Binding-site contacts:
Ligand atom C7 contacts residue ARG56 of chain 1.I at 4.1 Å.
Ligand atom O5 contacts residue SER25 of chain 1.D at 3.7 Å.
Ligand atom C7 contacts residue ASN23 of chain 1.D at 3.8 Å.
Ligand atom C1 contacts residue ASN23 of chain 1.D at 1.4 Å.
Ligand atom C4 contacts residue ASN23 of chain 1.D at 4.2 Å.
Ligand atom O5 contacts residue GLN26 of chain 1.D at 3.4 Å (h-bond).
Ligand atom C8 contacts residue ASN23 of chain 1.D at 4.0 Å.
Ligand atom C2 contacts residue GLN26 of chain 1.D at 4.3 Å.
Ligand atom O6 contacts residue GLN26 of chain 1.D at 3.8 Å.
Ligand atom C5 contacts residue SER25 of chain 1.D at 4.2 Å.
Ligand atom C2 contacts residue ASN23 of chain 1.D at 2.5 Å.
Ligand atom O5 contacts residue ASN23 of chain 1.D at 2.4 Å (h-bond).
Ligand atom C1 contacts residue SER25 of chain 1.D at 3.7 Å.
Ligand atom C3 contacts residue ASN23 of chain 1.D at 3.8 Å.
Ligand atom N2 contacts residue ASN23 of chain 1.D at 2.8 Å (h-bond).
Ligand atom N2 contacts residue ARG56 of chain 1.I at 4.0 Å.
Ligand atom C5 contacts residue ASN23 of chain 1.D at 3.7 Å.
Ligand atom C8 contacts residue ARG56 of chain 1.I at 3.1 Å.
Ligand atom O6 contacts residue SER25 of chain 1.D at 3.6 Å.
Ligand atom C1 contacts residue GLN26 of chain 1.D at 3.9 Å.

Sequence of chain 1.D:
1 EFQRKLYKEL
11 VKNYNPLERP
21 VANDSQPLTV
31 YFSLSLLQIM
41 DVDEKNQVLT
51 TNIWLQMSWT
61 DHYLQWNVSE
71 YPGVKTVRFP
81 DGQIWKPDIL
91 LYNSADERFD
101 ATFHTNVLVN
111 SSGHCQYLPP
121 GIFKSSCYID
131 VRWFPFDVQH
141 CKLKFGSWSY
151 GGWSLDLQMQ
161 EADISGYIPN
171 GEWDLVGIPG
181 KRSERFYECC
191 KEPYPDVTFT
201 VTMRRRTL

This small molecule binds to this protein.
Small molecule (SMILES): CC(=O)N[C@@H]1[C@@H](O)[C@H](O)[C@@H](CO)O[C@H]1O

Sequence of chain 1.I:
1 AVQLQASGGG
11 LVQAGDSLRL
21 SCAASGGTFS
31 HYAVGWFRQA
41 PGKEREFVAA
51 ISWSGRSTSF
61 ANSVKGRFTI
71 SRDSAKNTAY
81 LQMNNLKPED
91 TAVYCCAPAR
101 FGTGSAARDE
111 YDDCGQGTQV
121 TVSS